Sequence of chain 1.B:
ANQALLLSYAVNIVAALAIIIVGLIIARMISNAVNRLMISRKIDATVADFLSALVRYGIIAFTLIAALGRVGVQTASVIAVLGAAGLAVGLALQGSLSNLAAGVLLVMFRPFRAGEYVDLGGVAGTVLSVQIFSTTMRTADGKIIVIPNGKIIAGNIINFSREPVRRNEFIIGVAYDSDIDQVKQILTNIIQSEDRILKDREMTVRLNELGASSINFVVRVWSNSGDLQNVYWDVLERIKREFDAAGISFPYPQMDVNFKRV

The protein below binds the small molecule below.
Small molecule (SMILES): CCCCCCCCCCC(CCCCCCCCCC)(CO[C@@H]1O[C@H](CO)[C@@H](O[C@H]2O[C@H](CO)[C@@H](O)[C@H](O)[C@H]2O)[C@H](O)[C@H]1O)CO[C@@H]1O[C@H](CO)[C@@H](O[C@H]2O[C@H](CO)[C@@H](O)[C@H](O)[C@H]2O)[C@H](O)[C@H]1O

Sequence of chain 1.A:
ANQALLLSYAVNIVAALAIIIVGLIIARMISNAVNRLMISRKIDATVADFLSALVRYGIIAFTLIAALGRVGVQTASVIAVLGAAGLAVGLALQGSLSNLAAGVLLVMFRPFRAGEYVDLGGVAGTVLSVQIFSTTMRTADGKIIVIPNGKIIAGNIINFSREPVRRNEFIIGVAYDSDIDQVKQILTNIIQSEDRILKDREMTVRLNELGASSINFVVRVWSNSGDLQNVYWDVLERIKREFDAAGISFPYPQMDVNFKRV

Binding-site contacts:
Ligand atom CBD contacts residue ILE31 of chain 1.B at 3.8 Å (hydrophobic).
Ligand atom CBA contacts residue PHE80 of chain 1.A at 4.4 Å (hydrophobic).
Ligand atom CCH contacts residue ASN30 of chain 1.B at 3.2 Å.
Ligand atom CAX contacts residue VAL89 of chain 1.B at 4.4 Å (hydrophobic).
Ligand atom OAN contacts residue TYR27 of chain 1.B at 3.7 Å.
Ligand atom CBT contacts residue GLY90 of chain 1.B at 3.8 Å.
Ligand atom CAW contacts residue VAL91 of chain 1.B at 4.1 Å (hydrophobic).
Ligand atom O3 contacts residue GLY90 of chain 1.B at 4.1 Å.
Ligand atom CBQ contacts residue GLY90 of chain 1.B at 3.8 Å.
Ligand atom OAN contacts residue ASN30 of chain 1.B at 3.3 Å (h-bond).
Ligand atom CBE contacts residue ALA84 of chain 1.A at 3.9 Å (hydrophobic).
Ligand atom CCM contacts residue GLY90 of chain 1.B at 4.4 Å.
Ligand atom CBT contacts residue VAL89 of chain 1.B at 4.4 Å (hydrophobic).
Ligand atom CAY contacts residue THR81 of chain 1.A at 4.2 Å.
Ligand atom O2 contacts residue GLN92 of chain 1.B at 4.4 Å.
Ligand atom CBH contacts residue TYR27 of chain 1.B at 3.9 Å (hydrophobic).
Ligand atom CAY contacts residue PHE80 of chain 1.A at 4.4 Å (hydrophobic).
Ligand atom CBG contacts residue VAL89 of chain 1.B at 3.9 Å (hydrophobic).
Ligand atom CBF contacts residue VAL89 of chain 1.B at 4.0 Å (hydrophobic).
Ligand atom CCQ contacts residue ASN30 of chain 1.B at 4.5 Å.
Ligand atom CCQ contacts residue SER26 of chain 1.B at 4.5 Å.
Ligand atom CAZ contacts residue VAL89 of chain 1.B at 3.8 Å (hydrophobic).
Ligand atom OAP contacts residue ASN30 of chain 1.B at 4.3 Å.
Ligand atom CAB contacts residue ILE44 of chain 1.A at 4.2 Å (hydrophobic).
Ligand atom OAN contacts residue SER26 of chain 1.B at 3.8 Å.
Ligand atom CBI contacts residue ALA84 of chain 1.A at 4.3 Å (hydrophobic).
Ligand atom CCL contacts residue ASN30 of chain 1.B at 3.8 Å.
Ligand atom CBJ contacts residue TYR27 of chain 1.B at 3.8 Å (hydrophobic).
Ligand atom CBA contacts residue THR81 of chain 1.A at 4.3 Å.
Ligand atom O2 contacts residue GLY90 of chain 1.B at 4.0 Å.
Ligand atom CBQ contacts residue VAL89 of chain 1.B at 3.6 Å (hydrophobic).
Ligand atom CCH contacts residue SER26 of chain 1.B at 4.2 Å.
Ligand atom CAA contacts residue ILE77 of chain 1.A at 4.2 Å (hydrophobic).
Ligand atom CBB contacts residue ILE31 of chain 1.B at 4.3 Å (hydrophobic).
Ligand atom O1 contacts residue GLY90 of chain 1.B at 4.3 Å.
Ligand atom CBL contacts residue TYR27 of chain 1.B at 4.4 Å (hydrophobic).
Ligand atom C3 contacts residue GLY90 of chain 1.B at 4.4 Å.
Ligand atom CBJ contacts residue VAL89 of chain 1.B at 4.4 Å (hydrophobic).
Ligand atom C2 contacts residue GLY90 of chain 1.B at 3.7 Å.